Sequence of chain 1.A:
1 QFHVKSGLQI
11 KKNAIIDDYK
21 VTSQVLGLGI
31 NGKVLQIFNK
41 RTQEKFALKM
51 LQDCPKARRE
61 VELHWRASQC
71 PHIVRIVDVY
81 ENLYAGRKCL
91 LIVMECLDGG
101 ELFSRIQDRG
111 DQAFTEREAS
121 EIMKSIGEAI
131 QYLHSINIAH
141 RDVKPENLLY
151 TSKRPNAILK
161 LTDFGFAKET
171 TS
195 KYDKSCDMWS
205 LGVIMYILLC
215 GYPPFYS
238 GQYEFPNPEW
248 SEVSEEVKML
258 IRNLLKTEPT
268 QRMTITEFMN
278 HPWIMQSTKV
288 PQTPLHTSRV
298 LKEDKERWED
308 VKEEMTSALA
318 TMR

Binding-site contacts:
Ligand atom C1 contacts residue THR162 of chain 1.A at 3.9 Å.
Ligand atom C20 contacts residue ASP98 of chain 1.A at 3.9 Å.
Ligand atom C18 contacts residue LEU26 of chain 1.A at 3.7 Å (hydrophobic).
Ligand atom N23 contacts residue ASP98 of chain 1.A at 3.4 Å.
Ligand atom S7 contacts residue MET94 of chain 1.A at 3.8 Å.
Ligand atom O26 contacts residue LYS49 of chain 1.A at 3.8 Å.
Ligand atom C19 contacts residue LEU26 of chain 1.A at 3.6 Å (hydrophobic).
Ligand atom N23 contacts residue LEU26 of chain 1.A at 3.6 Å.
Ligand atom C24 contacts residue LEU26 of chain 1.A at 3.6 Å (hydrophobic).
Ligand atom C24 contacts residue LEU97 of chain 1.A at 3.5 Å (hydrophobic).
Ligand atom C10 contacts residue ALA47 of chain 1.A at 3.6 Å (hydrophobic).
Ligand atom C22 contacts residue ASP98 of chain 1.A at 3.2 Å.
Ligand atom C20 contacts residue LEU26 of chain 1.A at 3.7 Å (hydrophobic).
Ligand atom C11 contacts residue LEU97 of chain 1.A at 3.9 Å (hydrophobic).
Ligand atom C21 contacts residue LEU26 of chain 1.A at 3.6 Å (hydrophobic).
Ligand atom C19 contacts residue CYS96 of chain 1.A at 3.3 Å (hydrophobic).
Ligand atom C6 contacts residue THR162 of chain 1.A at 3.6 Å.
Ligand atom C25 contacts residue ASP163 of chain 1.A at 3.6 Å.
Ligand atom C2 contacts residue ASN147 of chain 1.A at 3.6 Å.
Ligand atom C1 contacts residue LEU149 of chain 1.A at 3.9 Å (hydrophobic).
Ligand atom C25 contacts residue THR162 of chain 1.A at 3.7 Å.
Ligand atom C3 contacts residue GLY29 of chain 1.A at 3.8 Å.
Ligand atom N27 contacts residue ASN147 of chain 1.A at 3.4 Å (h-bond).
Ligand atom C10 contacts residue GLU95 of chain 1.A at 3.7 Å.
Ligand atom O26 contacts residue ASP163 of chain 1.A at 3.2 Å.
Ligand atom C21 contacts residue ASP98 of chain 1.A at 3.2 Å.
Ligand atom C1 contacts residue GLU146 of chain 1.A at 3.9 Å.
Ligand atom N4 contacts residue VAL34 of chain 1.A at 3.6 Å.
Ligand atom C3 contacts residue GLY27 of chain 1.A at 3.8 Å.
Ligand atom N4 contacts residue GLY27 of chain 1.A at 3.7 Å.
Ligand atom N27 contacts residue ASP163 of chain 1.A at 3.5 Å.
Ligand atom C19 contacts residue LEU97 of chain 1.A at 3.4 Å (hydrophobic).
Ligand atom N12 contacts residue LEU97 of chain 1.A at 3.0 Å (h-bond).
Ligand atom C5 contacts residue VAL34 of chain 1.A at 3.8 Å (hydrophobic).
Ligand atom N12 contacts residue CYS96 of chain 1.A at 3.7 Å.
Ligand atom C20 contacts residue CYS96 of chain 1.A at 3.9 Å (hydrophobic).
Ligand atom C13 contacts residue LEU97 of chain 1.A at 3.6 Å (hydrophobic).
Ligand atom S7 contacts residue THR162 of chain 1.A at 3.3 Å (h-bond).
Ligand atom C1 contacts residue ASN147 of chain 1.A at 3.0 Å.
Ligand atom C18 contacts residue LEU97 of chain 1.A at 3.4 Å (hydrophobic).

This protein binds this small molecule.
Small molecule (SMILES): Cc1ccc(-c2ccc3c(ccc4sc5c(c43)NC[C@@H](C)NC5=O)n2)cn1